Sequence of chain 1.A:
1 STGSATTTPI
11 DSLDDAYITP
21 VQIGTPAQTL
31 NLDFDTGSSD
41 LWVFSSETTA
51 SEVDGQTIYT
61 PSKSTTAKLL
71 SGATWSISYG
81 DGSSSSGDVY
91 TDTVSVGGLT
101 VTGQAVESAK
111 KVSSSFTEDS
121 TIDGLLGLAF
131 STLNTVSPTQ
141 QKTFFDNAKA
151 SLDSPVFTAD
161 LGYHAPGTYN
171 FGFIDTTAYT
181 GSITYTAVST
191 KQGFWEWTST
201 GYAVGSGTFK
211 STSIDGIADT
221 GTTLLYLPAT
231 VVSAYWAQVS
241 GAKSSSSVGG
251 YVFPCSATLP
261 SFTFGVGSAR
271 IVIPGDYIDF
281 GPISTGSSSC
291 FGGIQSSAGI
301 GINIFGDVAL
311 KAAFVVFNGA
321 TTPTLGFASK

Binding-site contacts:
Ligand atom O7 contacts residue GLY37 of chain 1.A at 3.4 Å (h-bond).
Ligand atom C10 contacts residue TYR79 of chain 1.A at 3.5 Å (hydrophobic).
Ligand atom C85 contacts residue DMS1 of chain 1.C at 3.2 Å.
Ligand atom C51 contacts residue ASP33 of chain 1.A at 3.2 Å.
Ligand atom C4 contacts residue LEU133 of chain 1.A at 3.4 Å (hydrophobic).
Ligand atom C90 contacts residue ASP119 of chain 1.A at 2.8 Å.
Ligand atom O41 contacts residue ASP35 of chain 1.A at 2.8 Å (salt-bridge).
Ligand atom C77 contacts residue THR223 of chain 1.A at 3.4 Å.
Ligand atom O76 contacts residue THR223 of chain 1.A at 3.2 Å (h-bond).
Ligand atom C68 contacts residue TYR226 of chain 1.A at 3.4 Å (hydrophobic).
Ligand atom C26 contacts residue ASP219 of chain 1.A at 3.1 Å.
Ligand atom C14 contacts residue GLY221 of chain 1.A at 3.6 Å.
Ligand atom C19 contacts residue THR222 of chain 1.A at 3.5 Å.
Ligand atom C1 contacts residue SER78 of chain 1.A at 3.4 Å.
Ligand atom C80 contacts residue ASP15 of chain 1.A at 3.4 Å.
Ligand atom C86 contacts residue ASP15 of chain 1.A at 3.5 Å.
Ligand atom C14 contacts residue ASP35 of chain 1.A at 3.3 Å.
Ligand atom O61 contacts residue GLY80 of chain 1.A at 3.5 Å (h-bond).
Ligand atom N58 contacts residue THR222 of chain 1.A at 3.6 Å (h-bond).
Ligand atom C13 contacts residue THR222 of chain 1.A at 3.6 Å.
Ligand atom O76 contacts residue THR222 of chain 1.A at 3.5 Å.
Ligand atom N11 contacts residue GLY37 of chain 1.A at 3.0 Å (h-bond).
Ligand atom N20 contacts residue ASP81 of chain 1.A at 3.3 Å (salt-bridge).
Ligand atom O24 contacts residue TYR79 of chain 1.A at 3.2 Å.
Ligand atom O61 contacts residue ASP81 of chain 1.A at 2.9 Å (salt-bridge).
Ligand atom C95 contacts residue ASP81 of chain 1.A at 3.2 Å.
Ligand atom C49 contacts residue DMS1 of chain 1.C at 3.5 Å.
Ligand atom C75 contacts residue THR223 of chain 1.A at 3.1 Å.
Ligand atom N58 contacts residue GLY221 of chain 1.A at 3.4 Å (h-bond).
Ligand atom C80 contacts residue THR223 of chain 1.A at 3.4 Å.
Ligand atom O24 contacts residue GLY80 of chain 1.A at 2.9 Å (h-bond).
Ligand atom O41 contacts residue GLY37 of chain 1.A at 3.5 Å.
Ligand atom S81 contacts residue DMS1 of chain 1.C at 3.3 Å (h-bond).
Ligand atom C13 contacts residue ASP219 of chain 1.A at 3.5 Å.
Ligand atom O41 contacts residue ASP219 of chain 1.A at 2.6 Å (salt-bridge).
Ligand atom C13 contacts residue ASP35 of chain 1.A at 3.6 Å.
Ligand atom C90 contacts residue DMS1 of chain 1.C at 2.1 Å.
Ligand atom C44 contacts residue TYR79 of chain 1.A at 3.5 Å (hydrophobic).
Ligand atom C82 contacts residue DMS1 of chain 1.C at 3.5 Å.
Ligand atom C50 contacts residue ASP33 of chain 1.A at 3.3 Å.

A protein and the small-molecule ligand that binds it are described below.
Small molecule (SMILES): CC(C)c1nc(CN(C)C(=O)N[C@H](C(=O)N[C@@H](Cc2ccccc2)C[C@H](O)[C@H](Cc2ccccc2)NC(=O)OCc2cncs2)C(C)C)cs1